Sequence of chain 1.T:
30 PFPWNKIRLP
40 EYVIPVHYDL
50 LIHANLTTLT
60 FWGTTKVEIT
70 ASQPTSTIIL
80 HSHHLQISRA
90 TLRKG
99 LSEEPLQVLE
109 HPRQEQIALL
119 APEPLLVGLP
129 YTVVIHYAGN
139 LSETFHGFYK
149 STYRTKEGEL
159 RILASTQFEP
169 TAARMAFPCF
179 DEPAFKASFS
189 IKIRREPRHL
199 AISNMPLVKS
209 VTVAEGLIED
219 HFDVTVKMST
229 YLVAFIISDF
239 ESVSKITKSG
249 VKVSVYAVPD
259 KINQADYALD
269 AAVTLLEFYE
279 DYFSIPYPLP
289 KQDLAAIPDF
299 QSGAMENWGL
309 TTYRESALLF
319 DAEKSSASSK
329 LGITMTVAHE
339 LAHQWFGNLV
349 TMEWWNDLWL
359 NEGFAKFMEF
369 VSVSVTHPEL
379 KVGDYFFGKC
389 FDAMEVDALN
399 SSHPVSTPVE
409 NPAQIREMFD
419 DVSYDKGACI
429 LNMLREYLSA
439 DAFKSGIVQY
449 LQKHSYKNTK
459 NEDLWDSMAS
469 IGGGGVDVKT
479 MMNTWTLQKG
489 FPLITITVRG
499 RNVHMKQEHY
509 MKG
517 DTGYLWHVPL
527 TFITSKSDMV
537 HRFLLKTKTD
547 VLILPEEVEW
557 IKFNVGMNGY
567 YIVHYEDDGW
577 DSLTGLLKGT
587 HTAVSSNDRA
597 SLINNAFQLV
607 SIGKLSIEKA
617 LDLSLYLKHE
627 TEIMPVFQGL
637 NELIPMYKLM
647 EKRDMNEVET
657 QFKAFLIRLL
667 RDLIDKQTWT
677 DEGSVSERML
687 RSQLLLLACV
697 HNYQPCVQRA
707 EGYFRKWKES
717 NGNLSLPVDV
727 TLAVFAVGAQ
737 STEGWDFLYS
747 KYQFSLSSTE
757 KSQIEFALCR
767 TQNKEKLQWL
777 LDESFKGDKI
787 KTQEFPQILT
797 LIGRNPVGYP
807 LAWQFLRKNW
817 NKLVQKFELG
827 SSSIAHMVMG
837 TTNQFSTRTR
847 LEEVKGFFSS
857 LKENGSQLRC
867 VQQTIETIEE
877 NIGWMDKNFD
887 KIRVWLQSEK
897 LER

Binding-site contacts:
Ligand atom C1 contacts residue ASN138 of chain 1.T at 2.0 Å.
Ligand atom C3 contacts residue ASN138 of chain 1.T at 4.3 Å.
Ligand atom O6 contacts residue GLN85 of chain 1.T at 4.0 Å.
Ligand atom N2 contacts residue ASN138 of chain 1.T at 3.8 Å.
Ligand atom C5 contacts residue ASN138 of chain 1.T at 3.7 Å.
Ligand atom C2 contacts residue ASN138 of chain 1.T at 3.1 Å.
Ligand atom O6 contacts residue GLY137 of chain 1.T at 4.3 Å.
Ligand atom O5 contacts residue ASN138 of chain 1.T at 2.3 Å (h-bond).
Ligand atom C4 contacts residue ASN138 of chain 1.T at 4.5 Å.

This small molecule binds to this protein.
Small molecule (SMILES): CC(=O)N[C@H]1[C@H](O[C@H]2[C@H](O)[C@@H](NC(C)=O)CO[C@@H]2CO)O[C@H](CO)[C@@H](O[C@@H]2O[C@H](CO)[C@@H](O)[C@H](O)[C@@H]2O)[C@@H]1O